The small molecule below binds the protein below.
Small molecule (SMILES): Nc1ncnc2c1ncn2[C@@H]1O[C@H](CO[P](=O)(O)OS(=O)(=O)O)[C@@H](O)[C@H]1O

Binding-site contacts:
Ligand atom O2' contacts residue SER14 of chain 2.E at 3.3 Å.
Ligand atom N6 contacts residue ARG59 of chain 2.E at 3.6 Å (salt-bridge).
Ligand atom O3' contacts residue ANP1 of chain 2.BA at 2.7 Å (h-bond).
Ligand atom O4' contacts residue PHE54 of chain 2.E at 3.2 Å.
Ligand atom N6 contacts residue LEU134 of chain 2.E at 3.4 Å (h-bond).
Ligand atom O2B contacts residue ASN63 of chain 2.E at 3.7 Å.
Ligand atom C2 contacts residue PHE54 of chain 2.E at 3.6 Å (hydrophobic).
Ligand atom N6 contacts residue GLY133 of chain 2.E at 3.3 Å.
Ligand atom O3' contacts residue LYS120 of chain 2.E at 3.0 Å (salt-bridge).
Ligand atom O2A contacts residue VAL84 of chain 2.E at 3.5 Å.
Ligand atom O1A contacts residue HIS62 of chain 2.E at 3.0 Å (h-bond).
Ligand atom N1 contacts residue PHE54 of chain 2.E at 3.7 Å.
Ligand atom N9 contacts residue LEU134 of chain 2.E at 3.8 Å.
Ligand atom O1A contacts residue GLY41 of chain 2.E at 3.6 Å.
Ligand atom O2' contacts residue ANP1 of chain 2.BA at 2.9 Å (h-bond).
Ligand atom O3B contacts residue PRO87 of chain 2.E at 3.3 Å.
Ligand atom O3A contacts residue VAL85 of chain 2.E at 3.6 Å.
Ligand atom N6 contacts residue LYS132 of chain 2.E at 2.5 Å (salt-bridge).
Ligand atom C4 contacts residue PHE54 of chain 2.E at 3.5 Å (hydrophobic).
Ligand atom O3B contacts residue ARG59 of chain 2.E at 3.0 Å (salt-bridge).
Ligand atom C4 contacts residue LEU134 of chain 2.E at 3.7 Å (hydrophobic).
Ligand atom O2' contacts residue LEU122 of chain 2.E at 3.6 Å.
Ligand atom O2B contacts residue HIS62 of chain 2.E at 3.4 Å.
Ligand atom O2B contacts residue ARG59 of chain 2.E at 3.4 Å.
Ligand atom O3' contacts residue ASP42 of chain 2.E at 3.6 Å.
Ligand atom C6 contacts residue PHE54 of chain 2.E at 3.7 Å (hydrophobic).
Ligand atom O1B contacts residue SER86 of chain 2.E at 3.3 Å (h-bond).
Ligand atom C5 contacts residue ARG59 of chain 2.E at 3.7 Å.
Ligand atom O2A contacts residue VAL85 of chain 2.E at 3.0 Å (h-bond).
Ligand atom N7 contacts residue ARG59 of chain 2.E at 3.0 Å (salt-bridge).
Ligand atom C5 contacts residue LEU134 of chain 2.E at 3.8 Å (hydrophobic).
Ligand atom O1A contacts residue ARG45 of chain 2.E at 2.9 Å (salt-bridge).
Ligand atom N7 contacts residue THR135 of chain 2.E at 3.5 Å (h-bond).
Ligand atom O1B contacts residue VAL85 of chain 2.E at 3.7 Å.
Ligand atom O2B contacts residue ARG45 of chain 2.E at 2.7 Å (salt-bridge).
Ligand atom C5 contacts residue PHE54 of chain 2.E at 3.7 Å (hydrophobic).
Ligand atom O1B contacts residue ASN63 of chain 2.E at 3.0 Å (h-bond).
Ligand atom N3 contacts residue PHE54 of chain 2.E at 3.5 Å.
Ligand atom C3' contacts residue ANP1 of chain 2.BA at 3.7 Å.
Ligand atom N9 contacts residue PHE54 of chain 2.E at 3.7 Å.

Sequence of chain 2.E:
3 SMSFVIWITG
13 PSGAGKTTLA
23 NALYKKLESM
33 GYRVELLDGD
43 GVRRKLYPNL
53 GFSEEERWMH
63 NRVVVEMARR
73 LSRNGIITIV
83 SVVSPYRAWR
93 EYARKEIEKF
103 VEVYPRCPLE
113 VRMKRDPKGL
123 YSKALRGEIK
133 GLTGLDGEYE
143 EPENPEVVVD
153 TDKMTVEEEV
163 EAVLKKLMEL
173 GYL